Sequence of chain 1.C:
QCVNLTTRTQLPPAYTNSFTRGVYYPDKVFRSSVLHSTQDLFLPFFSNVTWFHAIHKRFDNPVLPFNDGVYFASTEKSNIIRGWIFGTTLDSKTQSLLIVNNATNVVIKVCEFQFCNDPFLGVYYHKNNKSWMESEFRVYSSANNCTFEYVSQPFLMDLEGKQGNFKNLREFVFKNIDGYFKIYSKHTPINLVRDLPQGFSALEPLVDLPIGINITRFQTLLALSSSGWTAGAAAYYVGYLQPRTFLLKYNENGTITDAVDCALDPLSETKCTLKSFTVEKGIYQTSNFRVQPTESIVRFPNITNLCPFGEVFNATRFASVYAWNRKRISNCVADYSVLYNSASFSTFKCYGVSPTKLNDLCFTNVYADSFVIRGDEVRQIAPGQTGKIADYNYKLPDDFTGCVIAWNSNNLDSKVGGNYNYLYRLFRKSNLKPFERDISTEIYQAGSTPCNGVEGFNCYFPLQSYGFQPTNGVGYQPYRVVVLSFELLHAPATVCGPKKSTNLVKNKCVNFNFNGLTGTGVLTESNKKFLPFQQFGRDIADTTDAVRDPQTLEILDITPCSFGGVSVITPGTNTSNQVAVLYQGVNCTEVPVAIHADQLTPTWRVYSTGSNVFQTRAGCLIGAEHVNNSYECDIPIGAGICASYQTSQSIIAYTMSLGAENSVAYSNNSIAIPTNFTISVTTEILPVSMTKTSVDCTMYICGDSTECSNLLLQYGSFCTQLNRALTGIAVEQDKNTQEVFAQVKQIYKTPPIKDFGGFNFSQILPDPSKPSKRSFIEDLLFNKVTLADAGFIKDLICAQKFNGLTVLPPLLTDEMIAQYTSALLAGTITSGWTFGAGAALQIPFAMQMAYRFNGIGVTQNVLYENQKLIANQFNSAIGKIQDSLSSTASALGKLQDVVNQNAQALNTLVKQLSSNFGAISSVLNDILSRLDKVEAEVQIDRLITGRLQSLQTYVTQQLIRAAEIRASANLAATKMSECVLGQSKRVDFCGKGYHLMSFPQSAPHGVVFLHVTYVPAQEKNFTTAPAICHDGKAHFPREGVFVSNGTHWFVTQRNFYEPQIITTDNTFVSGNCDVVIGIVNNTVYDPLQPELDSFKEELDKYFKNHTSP

This small molecule binds to this protein.
Small molecule (SMILES): CC(=O)N[C@H]1[C@H](O[C@H]2[C@H](O)[C@@H](NC(C)=O)CO[C@@H]2CO[C@@H]2O[C@@H](C)[C@@H](O)[C@@H](O)[C@@H]2O)O[C@H](CO)[C@@H](O)[C@@H]1O

Binding-site contacts:
Ligand atom C6 contacts residue ASN1074 of chain 1.C at 4.3 Å.
Ligand atom C2 contacts residue ASN1074 of chain 1.C at 3.1 Å.
Ligand atom O5 contacts residue ASN1074 of chain 1.C at 2.2 Å (h-bond).
Ligand atom C1 contacts residue ALA706 of chain 1.C at 4.2 Å (hydrophobic).
Ligand atom O6 contacts residue ASN1074 of chain 1.C at 4.0 Å.
Ligand atom C8 contacts residue GLU1072 of chain 1.C at 4.0 Å.
Ligand atom C4 contacts residue ALA706 of chain 1.C at 3.9 Å (hydrophobic).
Ligand atom O4 contacts residue ALA706 of chain 1.C at 3.8 Å.
Ligand atom C1 contacts residue ASN1074 of chain 1.C at 1.6 Å.
Ligand atom C7 contacts residue ASN1074 of chain 1.C at 3.8 Å.
Ligand atom O7 contacts residue ALA706 of chain 1.C at 4.3 Å.
Ligand atom C5 contacts residue ASN1074 of chain 1.C at 3.4 Å.
Ligand atom O5 contacts residue ALA706 of chain 1.C at 4.0 Å.
Ligand atom C3 contacts residue ALA706 of chain 1.C at 4.1 Å (hydrophobic).
Ligand atom N2 contacts residue ASN1074 of chain 1.C at 3.7 Å.
Ligand atom C3 contacts residue ASN1074 of chain 1.C at 4.0 Å.
Ligand atom C5 contacts residue ALA706 of chain 1.C at 3.2 Å (hydrophobic).
Ligand atom C4 contacts residue ASN1074 of chain 1.C at 4.3 Å.
Ligand atom O7 contacts residue ASN1074 of chain 1.C at 3.6 Å.
Ligand atom C6 contacts residue ALA706 of chain 1.C at 4.0 Å (hydrophobic).